This protein binds this small molecule.
Small molecule (SMILES): CC[C@H](C)[C@H](NC(=O)[C@H](CC(N)=O)NC(=O)[C@H](CCC(=O)O)NC(=O)[C@@H](N)CC(N)=O)C(=O)O

Sequence of chain 1.A:
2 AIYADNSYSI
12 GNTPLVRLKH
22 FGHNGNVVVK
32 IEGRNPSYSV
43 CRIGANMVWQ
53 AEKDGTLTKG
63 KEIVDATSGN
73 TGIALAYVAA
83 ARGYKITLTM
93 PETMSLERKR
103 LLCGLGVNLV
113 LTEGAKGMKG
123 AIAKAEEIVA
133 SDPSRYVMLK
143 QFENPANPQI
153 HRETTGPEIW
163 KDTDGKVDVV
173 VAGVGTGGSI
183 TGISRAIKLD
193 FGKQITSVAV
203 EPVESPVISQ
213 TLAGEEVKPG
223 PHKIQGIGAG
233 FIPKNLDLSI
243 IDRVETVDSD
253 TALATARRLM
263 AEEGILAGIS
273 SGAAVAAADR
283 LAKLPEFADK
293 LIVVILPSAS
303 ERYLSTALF

Binding-site contacts:
Ligand atom ND2 contacts residue MET120 of chain 1.A at 3.2 Å.
Ligand atom CG contacts residue GLY71 of chain 1.A at 3.9 Å.
Ligand atom CG contacts residue SER70 of chain 1.A at 3.6 Å.
Ligand atom O contacts residue THR73 of chain 1.A at 2.9 Å (h-bond).
Ligand atom OE2 contacts residue MET120 of chain 1.A at 3.6 Å.
Ligand atom CB contacts residue MET120 of chain 1.A at 3.8 Å (hydrophobic).
Ligand atom OE2 contacts residue ILE124 of chain 1.A at 3.6 Å.
Ligand atom O contacts residue GLY71 of chain 1.A at 3.7 Å.
Ligand atom C contacts residue THR69 of chain 1.A at 3.5 Å.
Ligand atom OD1 contacts residue MET120 of chain 1.A at 3.8 Å.
Ligand atom OD1 contacts residue GLY71 of chain 1.A at 3.6 Å (h-bond).
Ligand atom ND2 contacts residue MET96 of chain 1.A at 3.8 Å.
Ligand atom CD1 contacts residue ALA231 of chain 1.A at 4.0 Å (hydrophobic).
Ligand atom CG2 contacts residue LLP42 of chain 1.A at 3.4 Å.
Ligand atom CD1 contacts residue GLY177 of chain 1.A at 3.7 Å.
Ligand atom O contacts residue GLY71 of chain 1.A at 3.8 Å.
Ligand atom O contacts residue PHE144 of chain 1.A at 4.0 Å.
Ligand atom N contacts residue GLY230 of chain 1.A at 3.2 Å (h-bond).
Ligand atom OXT contacts residue THR69 of chain 1.A at 2.6 Å (h-bond).
Ligand atom ND2 contacts residue GLY71 of chain 1.A at 3.9 Å.
Ligand atom OD1 contacts residue ALA68 of chain 1.A at 3.8 Å.
Ligand atom CG2 contacts residue GLY228 of chain 1.A at 4.0 Å.
Ligand atom O contacts residue ASN72 of chain 1.A at 3.1 Å (h-bond).
Ligand atom CG1 contacts residue GLY228 of chain 1.A at 3.6 Å.
Ligand atom OD1 contacts residue SER70 of chain 1.A at 2.8 Å (h-bond).
Ligand atom CG contacts residue MET120 of chain 1.A at 3.9 Å (hydrophobic).
Ligand atom OE1 contacts residue MET120 of chain 1.A at 4.0 Å.
Ligand atom C contacts residue THR73 of chain 1.A at 3.7 Å.
Ligand atom CD1 contacts residue PHE144 of chain 1.A at 4.0 Å (hydrophobic).
Ligand atom OD1 contacts residue THR69 of chain 1.A at 3.4 Å.
Ligand atom C contacts residue GLN143 of chain 1.A at 3.8 Å.
Ligand atom O contacts residue THR69 of chain 1.A at 3.9 Å.
Ligand atom OXT contacts residue THR73 of chain 1.A at 3.4 Å.
Ligand atom N contacts residue HIS224 of chain 1.A at 3.7 Å.
Ligand atom CD contacts residue MET120 of chain 1.A at 3.7 Å (hydrophobic).
Ligand atom OXT contacts residue GLN143 of chain 1.A at 2.9 Å (h-bond).
Ligand atom CG2 contacts residue GLN143 of chain 1.A at 3.8 Å.
Ligand atom CD1 contacts residue GLY228 of chain 1.A at 3.5 Å.
Ligand atom ND2 contacts residue SER70 of chain 1.A at 3.1 Å (h-bond).
Ligand atom CG contacts residue ILE124 of chain 1.A at 4.0 Å (hydrophobic).